The small molecule below binds the protein below.
Small molecule (SMILES): CC(=O)N[C@@H]1[C@@H](O)[C@H](O)[C@@H](CO)O[C@H]1O

Sequence of chain 1.O:
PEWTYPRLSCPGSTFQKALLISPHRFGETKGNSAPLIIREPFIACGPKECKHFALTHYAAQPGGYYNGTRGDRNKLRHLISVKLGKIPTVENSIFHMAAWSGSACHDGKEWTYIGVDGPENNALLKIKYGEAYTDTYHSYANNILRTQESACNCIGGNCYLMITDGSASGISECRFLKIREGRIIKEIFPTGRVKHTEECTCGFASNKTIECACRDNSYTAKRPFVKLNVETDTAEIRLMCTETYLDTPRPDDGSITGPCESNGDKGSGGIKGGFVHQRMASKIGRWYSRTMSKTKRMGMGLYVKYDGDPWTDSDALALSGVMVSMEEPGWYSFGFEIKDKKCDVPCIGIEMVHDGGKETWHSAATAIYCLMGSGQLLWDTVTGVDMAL

Binding-site contacts:
Ligand atom C4 contacts residue ASN215 of chain 1.O at 4.3 Å.
Ligand atom O7 contacts residue LEU16 of chain 1.O at 4.2 Å.
Ligand atom N2 contacts residue PRO14 of chain 1.O at 3.0 Å (h-bond).
Ligand atom N2 contacts residue ASN215 of chain 1.O at 2.8 Å (h-bond).
Ligand atom N2 contacts residue ARG15 of chain 1.O at 4.4 Å.
Ligand atom C1 contacts residue ASN215 of chain 1.O at 1.5 Å.
Ligand atom C8 contacts residue PRO14 of chain 1.O at 3.4 Å (hydrophobic).
Ligand atom C7 contacts residue ASN215 of chain 1.O at 3.7 Å.
Ligand atom C7 contacts residue ARG15 of chain 1.O at 4.5 Å.
Ligand atom C7 contacts residue PRO14 of chain 1.O at 3.6 Å (hydrophobic).
Ligand atom C2 contacts residue PRO14 of chain 1.O at 4.0 Å (hydrophobic).
Ligand atom C8 contacts residue ARG15 of chain 1.O at 3.8 Å.
Ligand atom O6 contacts residue TYR13 of chain 1.O at 4.5 Å.
Ligand atom O5 contacts residue ASN215 of chain 1.O at 2.4 Å (h-bond).
Ligand atom C1 contacts residue TYR13 of chain 1.O at 4.2 Å (hydrophobic).
Ligand atom C5 contacts residue TYR13 of chain 1.O at 4.5 Å (hydrophobic).
Ligand atom O5 contacts residue TYR13 of chain 1.O at 4.2 Å.
Ligand atom O7 contacts residue ASN215 of chain 1.O at 4.2 Å.
Ligand atom C3 contacts residue PRO14 of chain 1.O at 4.4 Å (hydrophobic).
Ligand atom C3 contacts residue ASN215 of chain 1.O at 3.8 Å.
Ligand atom C2 contacts residue ASN215 of chain 1.O at 2.4 Å.
Ligand atom C1 contacts residue PRO14 of chain 1.O at 4.1 Å (hydrophobic).
Ligand atom C8 contacts residue LEU16 of chain 1.O at 4.0 Å (hydrophobic).
Ligand atom C5 contacts residue ASN215 of chain 1.O at 3.8 Å.